Sequence of chain 1.B:
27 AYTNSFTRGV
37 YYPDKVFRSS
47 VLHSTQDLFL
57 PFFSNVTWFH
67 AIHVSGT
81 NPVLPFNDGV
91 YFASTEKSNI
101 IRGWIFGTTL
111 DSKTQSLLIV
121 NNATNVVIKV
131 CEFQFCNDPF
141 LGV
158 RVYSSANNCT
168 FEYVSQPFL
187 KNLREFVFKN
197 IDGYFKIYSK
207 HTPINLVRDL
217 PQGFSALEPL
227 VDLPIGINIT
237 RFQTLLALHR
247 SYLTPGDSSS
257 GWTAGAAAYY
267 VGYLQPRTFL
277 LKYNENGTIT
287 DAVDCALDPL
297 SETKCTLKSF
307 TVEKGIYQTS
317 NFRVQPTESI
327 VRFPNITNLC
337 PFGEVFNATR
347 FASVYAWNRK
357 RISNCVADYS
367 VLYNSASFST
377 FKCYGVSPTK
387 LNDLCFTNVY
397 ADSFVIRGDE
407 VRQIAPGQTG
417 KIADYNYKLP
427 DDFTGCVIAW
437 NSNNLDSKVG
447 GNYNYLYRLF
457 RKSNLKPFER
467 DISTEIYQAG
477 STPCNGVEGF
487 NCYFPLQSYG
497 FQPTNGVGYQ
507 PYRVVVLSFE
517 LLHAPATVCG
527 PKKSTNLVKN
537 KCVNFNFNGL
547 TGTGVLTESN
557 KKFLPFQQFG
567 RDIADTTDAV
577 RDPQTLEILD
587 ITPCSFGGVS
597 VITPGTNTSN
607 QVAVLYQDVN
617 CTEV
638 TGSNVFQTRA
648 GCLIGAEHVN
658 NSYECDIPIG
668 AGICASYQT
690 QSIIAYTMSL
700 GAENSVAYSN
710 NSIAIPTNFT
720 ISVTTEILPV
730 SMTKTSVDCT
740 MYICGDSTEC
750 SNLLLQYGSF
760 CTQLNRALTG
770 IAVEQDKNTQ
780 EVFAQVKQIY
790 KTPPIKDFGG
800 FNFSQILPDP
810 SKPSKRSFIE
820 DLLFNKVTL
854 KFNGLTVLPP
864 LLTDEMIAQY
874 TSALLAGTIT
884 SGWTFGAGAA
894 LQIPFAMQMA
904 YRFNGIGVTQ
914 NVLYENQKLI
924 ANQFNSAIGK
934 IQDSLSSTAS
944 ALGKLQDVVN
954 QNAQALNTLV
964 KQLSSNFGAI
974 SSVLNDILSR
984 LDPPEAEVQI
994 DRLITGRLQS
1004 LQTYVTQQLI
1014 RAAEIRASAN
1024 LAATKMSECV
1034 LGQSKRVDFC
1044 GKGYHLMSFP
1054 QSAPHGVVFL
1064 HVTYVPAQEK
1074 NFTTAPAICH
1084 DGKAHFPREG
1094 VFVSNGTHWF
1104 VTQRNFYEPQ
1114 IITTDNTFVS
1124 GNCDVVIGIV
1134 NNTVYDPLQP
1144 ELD

Binding-site contacts:
Ligand atom C4 contacts residue ASN616 of chain 1.B at 4.2 Å.
Ligand atom C5 contacts residue THR618 of chain 1.B at 3.8 Å.
Ligand atom C8 contacts residue ASN616 of chain 1.B at 4.5 Å.
Ligand atom C6 contacts residue THR618 of chain 1.B at 4.2 Å.
Ligand atom C3 contacts residue ASN616 of chain 1.B at 3.8 Å.
Ligand atom C2 contacts residue ASN616 of chain 1.B at 2.5 Å.
Ligand atom C1 contacts residue ASN616 of chain 1.B at 1.4 Å.
Ligand atom C7 contacts residue ASN616 of chain 1.B at 3.3 Å.
Ligand atom C5 contacts residue ASN616 of chain 1.B at 3.7 Å.
Ligand atom C1 contacts residue THR618 of chain 1.B at 4.0 Å.
Ligand atom C8 contacts residue GLN644 of chain 1.B at 4.2 Å.
Ligand atom O7 contacts residue ASN616 of chain 1.B at 3.3 Å (h-bond).
Ligand atom N2 contacts residue ASN616 of chain 1.B at 2.9 Å (h-bond).
Ligand atom O5 contacts residue THR618 of chain 1.B at 3.6 Å.
Ligand atom O5 contacts residue ASN616 of chain 1.B at 2.4 Å (h-bond).

A small-molecule ligand and the protein it binds are described below.
Small molecule (SMILES): CC(=O)N[C@@H]1[C@@H](O)[C@H](O)[C@@H](CO)O[C@H]1O